A protein and the small-molecule ligand that binds it are described below.
Small molecule (SMILES): CC(C)=CCC/C(C)=C/CC/C(C)=C(\F)CO[P](=O)(O)OP(=O)(O)O

Binding-site contacts:
Ligand atom C2 contacts residue TRP308 of chain 1.B at 3.8 Å (hydrophobic).
Ligand atom C10 contacts residue LEU184 of chain 1.B at 3.5 Å (hydrophobic).
Ligand atom C5 contacts residue TYR67 of chain 1.B at 3.5 Å (hydrophobic).
Ligand atom C15 contacts residue ASP90 of chain 1.B at 4.2 Å.
Ligand atom C13 contacts residue PHE87 of chain 1.B at 3.6 Å (hydrophobic).
Ligand atom F contacts residue ASN219 of chain 1.B at 2.8 Å.
Ligand atom C12 contacts residue PHE87 of chain 1.B at 4.1 Å (hydrophobic).
Ligand atom C4 contacts residue TRP308 of chain 1.B at 3.3 Å (hydrophobic).
Ligand atom F contacts residue ASN305 of chain 1.B at 3.8 Å.
Ligand atom P2 contacts residue ARG314 of chain 1.B at 4.1 Å.
Ligand atom C11 contacts residue PHE153 of chain 1.B at 3.5 Å (hydrophobic).
Ligand atom C15 contacts residue PHE87 of chain 1.B at 4.1 Å (hydrophobic).
Ligand atom C6 contacts residue LEU184 of chain 1.B at 4.0 Å (hydrophobic).
Ligand atom C3 contacts residue TRP308 of chain 1.B at 3.2 Å (hydrophobic).
Ligand atom C2 contacts residue ASN219 of chain 1.B at 3.5 Å.
Ligand atom F contacts residue TRP308 of chain 1.B at 4.1 Å.
Ligand atom C15 contacts residue ARG314 of chain 1.B at 3.5 Å.
Ligand atom C12 contacts residue PHE153 of chain 1.B at 3.7 Å (hydrophobic).
Ligand atom C8 contacts residue LEU184 of chain 1.B at 4.1 Å (hydrophobic).
Ligand atom O2B contacts residue ARG314 of chain 1.B at 2.9 Å (salt-bridge).
Ligand atom O1A contacts residue LYS181 of chain 1.B at 4.0 Å.
Ligand atom C13 contacts residue PHE153 of chain 1.B at 4.2 Å (hydrophobic).
Ligand atom C4 contacts residue PHE87 of chain 1.B at 4.0 Å (hydrophobic).
Ligand atom C13 contacts residue ASP90 of chain 1.B at 4.2 Å.
Ligand atom C14 contacts residue PHE87 of chain 1.B at 2.9 Å (hydrophobic).
Ligand atom C4 contacts residue ARG314 of chain 1.B at 3.7 Å.
Ligand atom C5 contacts residue TRP308 of chain 1.B at 3.6 Å (hydrophobic).
Ligand atom C14 contacts residue LEU86 of chain 1.B at 3.9 Å (hydrophobic).
Ligand atom O1B contacts residue ARG314 of chain 1.B at 3.5 Å (salt-bridge).
Ligand atom C2 contacts residue LYS181 of chain 1.B at 4.0 Å.
Ligand atom C6 contacts residue TYR67 of chain 1.B at 3.8 Å (hydrophobic).
Ligand atom C14 contacts residue ASP90 of chain 1.B at 3.3 Å.
Ligand atom C1 contacts residue ASN219 of chain 1.B at 3.6 Å.
Ligand atom O1 contacts residue TYR315 of chain 1.B at 3.9 Å.
Ligand atom O1 contacts residue ARG314 of chain 1.B at 4.2 Å.
Ligand atom C10 contacts residue GLY180 of chain 1.B at 3.9 Å.
Ligand atom F contacts residue LYS181 of chain 1.B at 3.0 Å.
Ligand atom C1 contacts residue TYR315 of chain 1.B at 3.7 Å (hydrophobic).
Ligand atom C2 contacts residue TYR315 of chain 1.B at 4.2 Å (hydrophobic).
Ligand atom C7 contacts residue PHE87 of chain 1.B at 4.0 Å (hydrophobic).

Sequence of chain 1.B:
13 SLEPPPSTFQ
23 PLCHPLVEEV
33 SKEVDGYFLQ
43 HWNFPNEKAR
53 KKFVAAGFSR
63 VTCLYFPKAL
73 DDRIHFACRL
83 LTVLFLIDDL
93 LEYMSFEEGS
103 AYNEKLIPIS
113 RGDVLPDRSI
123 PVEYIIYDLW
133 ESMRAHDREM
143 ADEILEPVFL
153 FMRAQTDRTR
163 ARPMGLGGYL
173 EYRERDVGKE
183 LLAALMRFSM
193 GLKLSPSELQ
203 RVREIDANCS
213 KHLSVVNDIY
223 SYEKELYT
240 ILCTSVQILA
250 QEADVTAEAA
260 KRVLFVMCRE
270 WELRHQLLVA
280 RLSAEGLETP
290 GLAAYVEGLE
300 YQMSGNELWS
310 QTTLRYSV